Binding-site contacts:
Ligand atom C10 contacts residue ILE80 of chain 1.A at 3.9 Å (hydrophobic).
Ligand atom O21 contacts residue ASN35 of chain 1.A at 3.7 Å.
Ligand atom C13 contacts residue GLY92 of chain 1.A at 3.8 Å.
Ligand atom O21 contacts residue LEU32 of chain 1.A at 3.7 Å.
Ligand atom O20 contacts residue ALA39 of chain 1.A at 3.3 Å.
Ligand atom C16 contacts residue ASN35 of chain 1.A at 3.6 Å.
Ligand atom N9 contacts residue ALA39 of chain 1.A at 3.6 Å.
Ligand atom C2 contacts residue ASP77 of chain 1.A at 3.5 Å.
Ligand atom C3 contacts residue ASP77 of chain 1.A at 3.5 Å.
Ligand atom N11 contacts residue ALA39 of chain 1.A at 3.8 Å.
Ligand atom C5 contacts residue MET82 of chain 1.A at 3.8 Å (hydrophobic).
Ligand atom C3 contacts residue THR168 of chain 1.A at 3.9 Å.
Ligand atom C6 contacts residue ASN35 of chain 1.A at 3.4 Å.
Ligand atom C10 contacts residue ALA39 of chain 1.A at 3.8 Å (hydrophobic).
Ligand atom C14 contacts residue GLY92 of chain 1.A at 3.3 Å.
Ligand atom C15 contacts residue ASN35 of chain 1.A at 4.0 Å.
Ligand atom N8 contacts residue MET82 of chain 1.A at 3.6 Å.
Ligand atom N9 contacts residue GLY81 of chain 1.A at 2.8 Å (h-bond).
Ligand atom O20 contacts residue ASP77 of chain 1.A at 2.6 Å (salt-bridge).
Ligand atom F19 contacts residue GLY92 of chain 1.A at 3.2 Å.
Ligand atom O20 contacts residue THR168 of chain 1.A at 3.5 Å.
Ligand atom S18 contacts residue ILE80 of chain 1.A at 3.6 Å.
Ligand atom C7 contacts residue ALA39 of chain 1.A at 3.7 Å (hydrophobic).
Ligand atom O21 contacts residue VAL170 of chain 1.A at 3.5 Å.
Ligand atom C2 contacts residue ASN35 of chain 1.A at 3.8 Å.
Ligand atom N8 contacts residue ALA39 of chain 1.A at 3.6 Å.
Ligand atom N8 contacts residue THR168 of chain 1.A at 3.5 Å (h-bond).
Ligand atom N9 contacts residue MET82 of chain 1.A at 3.6 Å.
Ligand atom C14 contacts residue LEU91 of chain 1.A at 3.5 Å (hydrophobic).
Ligand atom N8 contacts residue GLY81 of chain 1.A at 3.6 Å (h-bond).
Ligand atom C1 contacts residue ASN35 of chain 1.A at 3.5 Å.
Ligand atom F19 contacts residue LEU91 of chain 1.A at 2.8 Å.
Ligand atom F19 contacts residue MET82 of chain 1.A at 3.7 Å.
Ligand atom C4 contacts residue MET82 of chain 1.A at 3.9 Å (hydrophobic).
Ligand atom S18 contacts residue LYS42 of chain 1.A at 3.6 Å (salt-bridge).
Ligand atom C17 contacts residue ASN35 of chain 1.A at 3.3 Å.
Ligand atom N9 contacts residue ILE80 of chain 1.A at 3.5 Å.
Ligand atom C2 contacts residue THR168 of chain 1.A at 3.9 Å.
Ligand atom C13 contacts residue LEU91 of chain 1.A at 3.4 Å (hydrophobic).
Ligand atom C10 contacts residue GLY81 of chain 1.A at 3.8 Å.

This small molecule binds to this protein.
Small molecule (SMILES): Oc1ccc(-c2n[nH]c(=S)n2-c2ccccc2F)c(O)c1

Sequence of chain 1.A:
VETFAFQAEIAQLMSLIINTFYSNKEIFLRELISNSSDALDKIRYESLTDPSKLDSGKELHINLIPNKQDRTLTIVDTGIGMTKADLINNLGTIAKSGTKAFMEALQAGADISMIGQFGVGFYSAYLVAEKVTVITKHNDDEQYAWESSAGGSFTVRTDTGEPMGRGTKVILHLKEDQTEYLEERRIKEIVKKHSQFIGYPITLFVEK